Sequence of chain 1.D:
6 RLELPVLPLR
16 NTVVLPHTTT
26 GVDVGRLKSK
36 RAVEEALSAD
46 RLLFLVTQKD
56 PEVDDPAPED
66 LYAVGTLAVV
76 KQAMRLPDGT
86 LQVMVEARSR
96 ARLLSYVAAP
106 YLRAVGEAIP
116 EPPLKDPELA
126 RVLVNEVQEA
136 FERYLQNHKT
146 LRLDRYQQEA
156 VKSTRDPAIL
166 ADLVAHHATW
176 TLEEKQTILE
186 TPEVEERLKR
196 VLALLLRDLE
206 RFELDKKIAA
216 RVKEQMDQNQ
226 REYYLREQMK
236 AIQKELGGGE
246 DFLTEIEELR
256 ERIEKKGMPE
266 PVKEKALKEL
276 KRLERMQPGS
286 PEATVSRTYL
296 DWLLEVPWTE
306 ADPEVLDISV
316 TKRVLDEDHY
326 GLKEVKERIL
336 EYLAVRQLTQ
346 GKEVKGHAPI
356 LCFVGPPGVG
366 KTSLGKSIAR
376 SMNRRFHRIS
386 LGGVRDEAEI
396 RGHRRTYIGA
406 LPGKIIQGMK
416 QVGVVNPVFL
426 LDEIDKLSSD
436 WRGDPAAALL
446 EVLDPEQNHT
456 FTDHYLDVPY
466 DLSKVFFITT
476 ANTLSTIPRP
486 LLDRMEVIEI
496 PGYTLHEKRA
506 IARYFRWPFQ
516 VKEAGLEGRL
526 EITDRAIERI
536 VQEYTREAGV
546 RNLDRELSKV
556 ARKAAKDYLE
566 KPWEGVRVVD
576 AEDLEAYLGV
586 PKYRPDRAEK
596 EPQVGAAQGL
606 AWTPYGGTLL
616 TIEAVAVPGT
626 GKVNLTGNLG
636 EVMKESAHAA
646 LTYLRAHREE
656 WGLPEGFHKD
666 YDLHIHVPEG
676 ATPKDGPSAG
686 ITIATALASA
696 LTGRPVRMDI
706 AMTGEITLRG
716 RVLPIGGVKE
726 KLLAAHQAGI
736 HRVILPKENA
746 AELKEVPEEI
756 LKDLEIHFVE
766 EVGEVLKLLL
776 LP

Sequence of chain 1.C:
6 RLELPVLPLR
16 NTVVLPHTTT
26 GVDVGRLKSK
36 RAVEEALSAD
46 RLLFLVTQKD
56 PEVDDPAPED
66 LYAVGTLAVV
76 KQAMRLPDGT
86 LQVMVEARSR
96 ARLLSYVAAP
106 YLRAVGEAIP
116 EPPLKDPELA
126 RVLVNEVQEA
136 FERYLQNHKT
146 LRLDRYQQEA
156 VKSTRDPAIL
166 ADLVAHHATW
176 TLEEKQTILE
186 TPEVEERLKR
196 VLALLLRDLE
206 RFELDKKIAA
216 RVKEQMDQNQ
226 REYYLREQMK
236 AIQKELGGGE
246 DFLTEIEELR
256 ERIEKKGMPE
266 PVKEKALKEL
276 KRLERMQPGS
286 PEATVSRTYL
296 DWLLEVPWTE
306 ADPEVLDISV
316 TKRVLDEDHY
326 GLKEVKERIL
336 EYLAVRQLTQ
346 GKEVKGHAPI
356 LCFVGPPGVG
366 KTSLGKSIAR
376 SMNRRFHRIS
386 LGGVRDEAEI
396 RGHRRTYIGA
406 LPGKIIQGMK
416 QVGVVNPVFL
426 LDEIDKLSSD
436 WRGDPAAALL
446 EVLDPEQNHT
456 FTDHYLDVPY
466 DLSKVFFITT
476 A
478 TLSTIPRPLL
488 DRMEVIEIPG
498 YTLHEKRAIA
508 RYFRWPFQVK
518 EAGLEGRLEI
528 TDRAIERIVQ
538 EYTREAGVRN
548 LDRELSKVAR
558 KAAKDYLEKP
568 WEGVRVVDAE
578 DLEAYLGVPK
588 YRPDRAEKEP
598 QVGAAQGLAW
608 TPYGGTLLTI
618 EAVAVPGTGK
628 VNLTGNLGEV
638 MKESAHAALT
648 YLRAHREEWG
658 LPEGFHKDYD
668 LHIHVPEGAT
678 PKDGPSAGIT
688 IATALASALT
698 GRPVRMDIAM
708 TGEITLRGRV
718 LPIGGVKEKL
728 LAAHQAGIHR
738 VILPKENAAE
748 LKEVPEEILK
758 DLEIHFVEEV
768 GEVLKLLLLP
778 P

This small molecule binds to this protein.
Small molecule (SMILES): Nc1ncnc2c1ncn2[C@@H]1O[C@H](CO[P](=O)(O)O[P](=O)(O)NP(=O)(O)O)[C@@H](O)[C@H]1O

Binding-site contacts:
Ligand atom O5' contacts residue GLY363 of chain 1.C at 3.2 Å.
Ligand atom N7 contacts residue TYR498 of chain 1.C at 3.2 Å (h-bond).
Ligand atom O2B contacts residue THR367 of chain 1.C at 2.6 Å.
Ligand atom N3B contacts residue THR367 of chain 1.C at 3.2 Å (h-bond).
Ligand atom O3' contacts residue GLU451 of chain 1.D at 3.3 Å (salt-bridge).
Ligand atom O1B contacts residue ARG489 of chain 1.D at 2.4 Å (salt-bridge).
Ligand atom O2A contacts residue ARG546 of chain 1.C at 1.3 Å (salt-bridge).
Ligand atom C2' contacts residue ARG511 of chain 1.C at 3.4 Å.
Ligand atom O5' contacts residue GLY365 of chain 1.C at 3.5 Å (h-bond).
Ligand atom O1B contacts residue ASP449 of chain 1.D at 3.4 Å (salt-bridge).
Ligand atom O1G contacts residue GLU428 of chain 1.C at 3.5 Å (salt-bridge).
Ligand atom O2G contacts residue GLN452 of chain 1.D at 3.2 Å (h-bond).
Ligand atom O2' contacts residue ARG511 of chain 1.C at 2.5 Å (salt-bridge).
Ligand atom C6 contacts residue ILE506 of chain 1.C at 3.0 Å (hydrophobic).
Ligand atom O3A contacts residue PRO362 of chain 1.C at 3.3 Å (h-bond).
Ligand atom N1 contacts residue ILE506 of chain 1.C at 3.5 Å.
Ligand atom O2A contacts residue PRO362 of chain 1.C at 3.2 Å (h-bond).
Ligand atom O3' contacts residue SER368 of chain 1.C at 3.1 Å (h-bond).
Ligand atom C1' contacts residue ARG511 of chain 1.C at 3.2 Å.
Ligand atom O3A contacts residue ARG546 of chain 1.C at 3.5 Å (salt-bridge).
Ligand atom O3G contacts residue ARG489 of chain 1.D at 2.6 Å (salt-bridge).
Ligand atom O3G contacts residue GLU428 of chain 1.C at 3.4 Å (salt-bridge).
Ligand atom C5' contacts residue GLY363 of chain 1.C at 3.0 Å.
Ligand atom O1G contacts residue LYS366 of chain 1.C at 2.9 Å.
Ligand atom N6 contacts residue TYR498 of chain 1.C at 3.0 Å (h-bond).
Ligand atom C3' contacts residue SER368 of chain 1.C at 3.3 Å.
Ligand atom N6 contacts residue TYR325 of chain 1.C at 3.1 Å (h-bond).
Ligand atom O1B contacts residue ARG546 of chain 1.C at 3.3 Å (salt-bridge).
Ligand atom C2' contacts residue SER368 of chain 1.C at 3.4 Å.
Ligand atom O2G contacts residue THR367 of chain 1.C at 2.4 Å (h-bond).
Ligand atom C8 contacts residue VAL545 of chain 1.C at 3.4 Å (hydrophobic).
Ligand atom C5' contacts residue ARG546 of chain 1.C at 3.2 Å.
Ligand atom C2 contacts residue ASP323 of chain 1.C at 3.5 Å.
Ligand atom O4' contacts residue ARG511 of chain 1.C at 3.3 Å (salt-bridge).
Ligand atom PG contacts residue THR367 of chain 1.C at 3.2 Å.
Ligand atom N6 contacts residue ILE506 of chain 1.C at 3.0 Å.
Ligand atom C5 contacts residue ILE506 of chain 1.C at 3.4 Å (hydrophobic).
Ligand atom PA contacts residue ARG546 of chain 1.C at 2.8 Å.
Ligand atom PB contacts residue THR367 of chain 1.C at 3.5 Å.
Ligand atom N3B contacts residue LYS366 of chain 1.C at 3.2 Å.